Sequence of chain 1.D:
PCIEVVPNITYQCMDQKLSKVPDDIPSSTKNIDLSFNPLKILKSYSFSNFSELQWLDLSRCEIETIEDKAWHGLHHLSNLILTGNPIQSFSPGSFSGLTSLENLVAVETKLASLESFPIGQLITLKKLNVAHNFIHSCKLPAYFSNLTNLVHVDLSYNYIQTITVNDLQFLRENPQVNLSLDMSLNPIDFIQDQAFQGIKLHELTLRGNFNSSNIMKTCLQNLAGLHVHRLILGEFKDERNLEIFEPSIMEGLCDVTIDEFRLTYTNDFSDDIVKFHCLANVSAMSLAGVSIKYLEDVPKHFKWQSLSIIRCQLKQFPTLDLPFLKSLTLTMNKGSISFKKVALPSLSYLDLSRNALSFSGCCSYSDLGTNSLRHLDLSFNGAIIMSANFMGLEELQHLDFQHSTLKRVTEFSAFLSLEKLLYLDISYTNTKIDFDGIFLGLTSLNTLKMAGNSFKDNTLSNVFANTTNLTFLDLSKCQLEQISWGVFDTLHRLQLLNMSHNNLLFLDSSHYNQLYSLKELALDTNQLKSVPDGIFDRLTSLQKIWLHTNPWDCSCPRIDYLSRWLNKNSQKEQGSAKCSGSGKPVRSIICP

Binding-site contacts:
Ligand atom C2 contacts residue ASN282 of chain 1.D at 2.6 Å.
Ligand atom N2 contacts residue ASN282 of chain 1.D at 3.0 Å (h-bond).
Ligand atom C8 contacts residue HIS278 of chain 1.D at 3.6 Å.
Ligand atom C6 contacts residue ASN282 of chain 1.D at 4.0 Å.
Ligand atom C7 contacts residue HIS278 of chain 1.D at 4.0 Å.
Ligand atom C1 contacts residue ASN282 of chain 1.D at 1.4 Å.
Ligand atom O7 contacts residue CYS255 of chain 1.D at 4.4 Å.
Ligand atom C4 contacts residue ASN282 of chain 1.D at 3.5 Å.
Ligand atom O7 contacts residue CYS279 of chain 1.D at 4.2 Å.
Ligand atom O5 contacts residue ASN282 of chain 1.D at 2.3 Å (h-bond).
Ligand atom O7 contacts residue HIS278 of chain 1.D at 3.9 Å.
Ligand atom C7 contacts residue ASN282 of chain 1.D at 4.0 Å.
Ligand atom C5 contacts residue LYS304 of chain 1.D at 4.4 Å.
Ligand atom C3 contacts residue ASN282 of chain 1.D at 3.4 Å.
Ligand atom C5 contacts residue ASN282 of chain 1.D at 2.7 Å.
Ligand atom O4 contacts residue ASN282 of chain 1.D at 4.2 Å.

This protein binds this small molecule.
Small molecule (SMILES): CC(=O)N[C@H]1[C@@H](O[C@H]2[C@H](O)[C@@H](NC(C)=O)CO[C@@H]2CO)O[C@H](CO)[C@@H](O)[C@@H]1O